Binding-site contacts:
Ligand atom O22 contacts residue TYR20 of chain 1.A at 4.0 Å.
Ligand atom C19 contacts residue GLY228 of chain 1.A at 3.6 Å.
Ligand atom C11 contacts residue PHE124 of chain 1.A at 3.8 Å (hydrophobic).
Ligand atom C17 contacts residue GLN19 of chain 1.A at 3.6 Å.
Ligand atom O22 contacts residue THR227 of chain 1.A at 3.2 Å (h-bond).
Ligand atom C11 contacts residue GLN19 of chain 1.A at 3.6 Å.
Ligand atom C14 contacts residue TYR83 of chain 1.A at 3.6 Å (hydrophobic).
Ligand atom O22 contacts residue ALA229 of chain 1.A at 3.8 Å.
Ligand atom C4 contacts residue GLY228 of chain 1.A at 2.8 Å.
Ligand atom C21 contacts residue GLN19 of chain 1.A at 3.6 Å.
Ligand atom C5 contacts residue PHE124 of chain 1.A at 3.7 Å (hydrophobic).
Ligand atom N9 contacts residue THR18 of chain 1.A at 4.0 Å.
Ligand atom C7 contacts residue THR85 of chain 1.A at 3.2 Å.
Ligand atom C19 contacts residue THR18 of chain 1.A at 4.0 Å.
Ligand atom C16 contacts residue PRO118 of chain 1.A at 3.5 Å (hydrophobic).
Ligand atom C21 contacts residue TYR20 of chain 1.A at 2.9 Å (hydrophobic).
Ligand atom C15 contacts residue SER230 of chain 1.A at 3.4 Å.
Ligand atom O22 contacts residue THR18 of chain 1.A at 3.8 Å.
Ligand atom C19 contacts residue VAL36 of chain 1.A at 3.8 Å (hydrophobic).
Ligand atom C20 contacts residue PRO118 of chain 1.A at 3.3 Å (hydrophobic).
Ligand atom C13 contacts residue PHE119 of chain 1.A at 3.6 Å (hydrophobic).
Ligand atom C3 contacts residue PHE124 of chain 1.A at 3.8 Å (hydrophobic).
Ligand atom C6 contacts residue SER230 of chain 1.A at 3.6 Å.
Ligand atom C14 contacts residue VAL127 of chain 1.A at 3.5 Å (hydrophobic).
Ligand atom C1 contacts residue GLY228 of chain 1.A at 3.9 Å.
Ligand atom C15 contacts residue GLY228 of chain 1.A at 3.2 Å.
Ligand atom C6 contacts residue GLN19 of chain 1.A at 3.9 Å.
Ligand atom C19 contacts residue THR227 of chain 1.A at 3.7 Å.
Ligand atom C21 contacts residue VAL36 of chain 1.A at 3.5 Å (hydrophobic).
Ligand atom C10 contacts residue PHE124 of chain 1.A at 4.0 Å (hydrophobic).
Ligand atom C2 contacts residue PHE124 of chain 1.A at 3.8 Å (hydrophobic).
Ligand atom N9 contacts residue GLY228 of chain 1.A at 3.4 Å (h-bond).
Ligand atom C17 contacts residue ALA122 of chain 1.A at 3.7 Å (hydrophobic).
Ligand atom C15 contacts residue THR18 of chain 1.A at 3.3 Å.
Ligand atom C18 contacts residue TYR83 of chain 1.A at 3.3 Å (hydrophobic).
Ligand atom C6 contacts residue THR18 of chain 1.A at 3.8 Å.
Ligand atom N12 contacts residue THR85 of chain 1.A at 3.0 Å (h-bond).
Ligand atom C13 contacts residue THR85 of chain 1.A at 3.3 Å.
Ligand atom C20 contacts residue ALA122 of chain 1.A at 3.9 Å (hydrophobic).
Ligand atom C1 contacts residue PHE124 of chain 1.A at 3.7 Å (hydrophobic).

Sequence of chain 1.A:
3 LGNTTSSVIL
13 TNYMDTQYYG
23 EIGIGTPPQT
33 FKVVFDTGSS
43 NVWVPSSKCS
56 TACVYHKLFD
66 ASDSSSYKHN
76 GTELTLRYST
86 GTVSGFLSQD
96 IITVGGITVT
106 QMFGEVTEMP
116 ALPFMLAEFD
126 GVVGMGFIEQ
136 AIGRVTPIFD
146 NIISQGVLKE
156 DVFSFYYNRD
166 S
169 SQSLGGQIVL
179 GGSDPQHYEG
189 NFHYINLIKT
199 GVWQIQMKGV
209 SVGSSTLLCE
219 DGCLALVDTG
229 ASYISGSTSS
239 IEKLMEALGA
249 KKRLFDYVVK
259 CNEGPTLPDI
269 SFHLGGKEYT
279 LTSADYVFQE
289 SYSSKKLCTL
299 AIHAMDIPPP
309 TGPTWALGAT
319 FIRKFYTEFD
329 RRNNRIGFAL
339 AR

This small molecule binds to this protein.
Small molecule (SMILES): C[C@@H](O)CN1CC2=C(C1)c1ccccc1Nc1ccccc12